Sequence of chain 1.C:
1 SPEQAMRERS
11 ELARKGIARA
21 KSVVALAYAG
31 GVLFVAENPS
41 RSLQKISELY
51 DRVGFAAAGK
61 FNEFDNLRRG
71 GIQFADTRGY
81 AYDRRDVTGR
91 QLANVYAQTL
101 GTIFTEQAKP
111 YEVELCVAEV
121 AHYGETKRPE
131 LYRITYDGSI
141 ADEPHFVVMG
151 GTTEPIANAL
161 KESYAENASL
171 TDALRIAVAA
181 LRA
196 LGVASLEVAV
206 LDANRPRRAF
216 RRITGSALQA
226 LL

Binding-site contacts:
Ligand atom CA contacts residue MET6 of chain 1.C at 3.8 Å (hydrophobic).
Ligand atom CZ contacts residue GLU112 of chain 1.A at 3.5 Å.
Ligand atom O contacts residue LYS60 of chain 1.A at 2.8 Å (salt-bridge).
Ligand atom CD1 contacts residue PHE61 of chain 1.A at 3.4 Å (hydrophobic).
Ligand atom CE2 contacts residue GLU112 of chain 1.A at 3.1 Å.
Ligand atom N contacts residue SER139 of chain 1.C at 3.2 Å (h-bond).
Ligand atom OXT contacts residue ALA20 of chain 1.A at 3.4 Å.
Ligand atom NE2 contacts residue PHE61 of chain 1.A at 3.0 Å.
Ligand atom CD contacts residue ILE140 of chain 1.C at 3.7 Å (hydrophobic).
Ligand atom CA contacts residue SER139 of chain 1.C at 3.6 Å.
Ligand atom O contacts residue LYS21 of chain 1.A at 3.2 Å.
Ligand atom C contacts residue GLY59 of chain 1.A at 3.7 Å.
Ligand atom OE1 contacts residue SER139 of chain 1.C at 3.1 Å.
Ligand atom N contacts residue MET6 of chain 1.C at 2.5 Å (h-bond).
Ligand atom N contacts residue ASP137 of chain 1.C at 3.8 Å.
Ligand atom O contacts residue LYS45 of chain 1.A at 3.0 Å (salt-bridge).
Ligand atom C contacts residue LYS45 of chain 1.A at 3.7 Å.
Ligand atom C contacts residue GLY59 of chain 1.A at 3.6 Å.
Ligand atom C contacts residue PHE61 of chain 1.A at 3.7 Å (hydrophobic).
Ligand atom CA contacts residue GLY59 of chain 1.A at 3.6 Å.
Ligand atom CG contacts residue ASN62 of chain 1.A at 3.7 Å.
Ligand atom CG contacts residue PHE61 of chain 1.A at 3.7 Å (hydrophobic).
Ligand atom NE2 contacts residue ILE140 of chain 1.C at 3.3 Å.
Ligand atom O contacts residue LYS60 of chain 1.A at 3.3 Å.
Ligand atom C contacts residue ASP137 of chain 1.C at 3.8 Å.
Ligand atom O contacts residue PHE61 of chain 1.A at 2.5 Å (h-bond).
Ligand atom OH contacts residue GLU112 of chain 1.A at 3.1 Å (salt-bridge).
Ligand atom OH contacts residue ARG19 of chain 1.A at 3.6 Å (salt-bridge).
Ligand atom OE1 contacts residue ILE140 of chain 1.C at 3.3 Å.
Ligand atom CD contacts residue GLY138 of chain 1.C at 3.3 Å.
Ligand atom N contacts residue GLY59 of chain 1.A at 2.9 Å (h-bond).
Ligand atom CA contacts residue ASP137 of chain 1.C at 3.2 Å.
Ligand atom OXT contacts residue LYS45 of chain 1.A at 3.7 Å.
Ligand atom OE1 contacts residue GLY138 of chain 1.C at 2.7 Å (h-bond).
Ligand atom C contacts residue ASP137 of chain 1.C at 3.9 Å.
Ligand atom O contacts residue ASP137 of chain 1.C at 3.3 Å (salt-bridge).
Ligand atom NE2 contacts residue LEU43 of chain 1.A at 3.8 Å.
Ligand atom OXT contacts residue GLY59 of chain 1.A at 2.9 Å (h-bond).
Ligand atom CA contacts residue GLY59 of chain 1.A at 3.8 Å.
Ligand atom CD1 contacts residue LEU43 of chain 1.A at 3.5 Å (hydrophobic).

This protein binds this small molecule.
Small molecule (SMILES): CC(C)C[C@H](NC(=O)[C@H](Cc1ccc(O)cc1)NC(=O)[C@H](CCC(N)=O)NC(=O)CNC(=O)[C@H](C)N)C(=O)O

Sequence of chain 1.A:
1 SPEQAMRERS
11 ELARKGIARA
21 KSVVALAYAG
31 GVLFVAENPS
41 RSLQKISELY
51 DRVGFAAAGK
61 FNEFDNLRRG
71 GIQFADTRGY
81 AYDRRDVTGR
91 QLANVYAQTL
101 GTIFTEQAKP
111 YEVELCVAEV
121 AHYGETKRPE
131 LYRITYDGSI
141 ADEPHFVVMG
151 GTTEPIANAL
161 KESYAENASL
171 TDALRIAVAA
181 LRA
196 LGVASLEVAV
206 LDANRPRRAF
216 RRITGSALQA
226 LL